This protein binds this small molecule.
Small molecule (SMILES): CC(=O)N[C@@H]1[C@@H](O)[C@H](O)[C@@H](CO)O[C@H]1O

Sequence of chain 1.B:
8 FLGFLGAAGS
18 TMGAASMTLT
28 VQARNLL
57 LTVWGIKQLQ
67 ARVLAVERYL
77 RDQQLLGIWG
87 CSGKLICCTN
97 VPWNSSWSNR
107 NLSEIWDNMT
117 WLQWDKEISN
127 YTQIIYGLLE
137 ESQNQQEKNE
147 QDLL

Binding-site contacts:
Ligand atom C8 contacts residue ASN107 of chain 1.B at 4.3 Å.
Ligand atom O7 contacts residue ASN107 of chain 1.B at 4.1 Å.
Ligand atom O7 contacts residue ASN105 of chain 1.B at 3.5 Å (h-bond).
Ligand atom N2 contacts residue GLU110 of chain 1.B at 4.5 Å.
Ligand atom C7 contacts residue ARG106 of chain 1.B at 4.1 Å.
Ligand atom C1 contacts residue ASN107 of chain 1.B at 1.4 Å.
Ligand atom O3 contacts residue GLU110 of chain 1.B at 3.2 Å (salt-bridge).
Ligand atom O5 contacts residue ASN107 of chain 1.B at 2.4 Å (h-bond).
Ligand atom C7 contacts residue GLU110 of chain 1.B at 4.5 Å.
Ligand atom O7 contacts residue GLU110 of chain 1.B at 3.5 Å (salt-bridge).
Ligand atom N2 contacts residue ASN107 of chain 1.B at 2.9 Å (h-bond).
Ligand atom C7 contacts residue ASN107 of chain 1.B at 3.6 Å.
Ligand atom C7 contacts residue ASN105 of chain 1.B at 3.9 Å.
Ligand atom C8 contacts residue ARG106 of chain 1.B at 4.1 Å.
Ligand atom C4 contacts residue ASN107 of chain 1.B at 4.2 Å.
Ligand atom C3 contacts residue GLU110 of chain 1.B at 3.6 Å.
Ligand atom C4 contacts residue GLU110 of chain 1.B at 3.6 Å.
Ligand atom C2 contacts residue ASN107 of chain 1.B at 2.5 Å.
Ligand atom C8 contacts residue ASN105 of chain 1.B at 3.5 Å.
Ligand atom C5 contacts residue ASN107 of chain 1.B at 3.7 Å.
Ligand atom C2 contacts residue GLU110 of chain 1.B at 3.5 Å.
Ligand atom C3 contacts residue ASN107 of chain 1.B at 3.8 Å.
Ligand atom O7 contacts residue ARG106 of chain 1.B at 3.7 Å.